A small-molecule ligand and the protein it binds are described below.
Small molecule (SMILES): CC(=O)N[C@@H]1[C@@H](O)[C@H](O)[C@@H](CO)O[C@H]1O

Sequence of chain 1.B:
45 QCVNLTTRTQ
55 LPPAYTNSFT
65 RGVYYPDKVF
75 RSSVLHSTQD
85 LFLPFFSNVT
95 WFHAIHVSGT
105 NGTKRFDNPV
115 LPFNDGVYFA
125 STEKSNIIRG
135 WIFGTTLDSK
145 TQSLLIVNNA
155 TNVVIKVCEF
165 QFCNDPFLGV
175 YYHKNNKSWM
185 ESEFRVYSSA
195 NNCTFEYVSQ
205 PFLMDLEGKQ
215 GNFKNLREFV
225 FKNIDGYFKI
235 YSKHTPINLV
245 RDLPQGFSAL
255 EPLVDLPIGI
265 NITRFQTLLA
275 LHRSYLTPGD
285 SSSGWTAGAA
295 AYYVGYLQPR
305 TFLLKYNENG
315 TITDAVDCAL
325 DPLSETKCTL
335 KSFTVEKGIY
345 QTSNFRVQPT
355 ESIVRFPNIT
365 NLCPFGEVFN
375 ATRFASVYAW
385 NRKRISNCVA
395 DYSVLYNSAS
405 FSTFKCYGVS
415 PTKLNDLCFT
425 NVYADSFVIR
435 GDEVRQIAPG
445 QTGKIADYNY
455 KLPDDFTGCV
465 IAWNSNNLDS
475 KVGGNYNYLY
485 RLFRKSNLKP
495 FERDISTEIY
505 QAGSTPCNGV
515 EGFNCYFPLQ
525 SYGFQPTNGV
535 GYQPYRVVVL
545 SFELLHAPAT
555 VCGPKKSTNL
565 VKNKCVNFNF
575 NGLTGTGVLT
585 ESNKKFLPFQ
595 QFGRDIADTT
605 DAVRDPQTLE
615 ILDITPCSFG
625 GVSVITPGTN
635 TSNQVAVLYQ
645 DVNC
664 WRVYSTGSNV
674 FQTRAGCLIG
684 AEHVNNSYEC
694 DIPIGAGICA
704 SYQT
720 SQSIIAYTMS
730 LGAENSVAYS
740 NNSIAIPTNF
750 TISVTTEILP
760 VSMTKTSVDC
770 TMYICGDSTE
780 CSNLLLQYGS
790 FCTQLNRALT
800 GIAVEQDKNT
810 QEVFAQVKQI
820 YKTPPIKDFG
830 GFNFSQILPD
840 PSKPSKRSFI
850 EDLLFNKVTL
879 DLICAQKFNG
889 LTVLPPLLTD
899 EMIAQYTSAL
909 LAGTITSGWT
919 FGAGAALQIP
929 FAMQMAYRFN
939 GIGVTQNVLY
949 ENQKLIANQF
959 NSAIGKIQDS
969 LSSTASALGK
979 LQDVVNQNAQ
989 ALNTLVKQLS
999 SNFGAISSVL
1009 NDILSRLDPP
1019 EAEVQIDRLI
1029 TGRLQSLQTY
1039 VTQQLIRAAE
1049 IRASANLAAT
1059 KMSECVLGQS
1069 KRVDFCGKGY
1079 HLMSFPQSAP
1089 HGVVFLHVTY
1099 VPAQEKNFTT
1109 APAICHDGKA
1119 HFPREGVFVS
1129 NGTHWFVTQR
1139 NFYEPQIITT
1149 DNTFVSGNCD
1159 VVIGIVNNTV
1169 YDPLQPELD

Binding-site contacts:
Ligand atom C3 contacts residue ASN48 of chain 1.B at 3.8 Å.
Ligand atom O7 contacts residue ASN48 of chain 1.B at 4.2 Å.
Ligand atom C4 contacts residue ASN48 of chain 1.B at 4.3 Å.
Ligand atom O6 contacts residue CYS46 of chain 1.B at 3.3 Å.
Ligand atom O6 contacts residue CYS167 of chain 1.B at 4.1 Å.
Ligand atom C8 contacts residue ASN48 of chain 1.B at 3.4 Å.
Ligand atom C8 contacts residue ASN168 of chain 1.B at 4.4 Å.
Ligand atom C5 contacts residue ASN168 of chain 1.B at 4.5 Å.
Ligand atom O6 contacts residue ASN168 of chain 1.B at 3.4 Å (h-bond).
Ligand atom N2 contacts residue ASN48 of chain 1.B at 2.8 Å (h-bond).
Ligand atom C6 contacts residue ASN48 of chain 1.B at 4.5 Å.
Ligand atom C6 contacts residue CYS46 of chain 1.B at 4.3 Å (hydrophobic).
Ligand atom O5 contacts residue ASN48 of chain 1.B at 2.4 Å (h-bond).
Ligand atom O5 contacts residue ASN168 of chain 1.B at 4.3 Å.
Ligand atom O6 contacts residue ASN48 of chain 1.B at 3.7 Å.
Ligand atom C2 contacts residue ASN48 of chain 1.B at 2.5 Å.
Ligand atom C7 contacts residue ASN48 of chain 1.B at 3.3 Å.
Ligand atom C4 contacts residue ASN168 of chain 1.B at 4.4 Å.
Ligand atom C5 contacts residue ASN48 of chain 1.B at 3.7 Å.
Ligand atom C1 contacts residue ASN48 of chain 1.B at 1.4 Å.
Ligand atom C6 contacts residue ASN168 of chain 1.B at 4.0 Å.